This protein binds this small molecule.
Small molecule (SMILES): CC(=O)N[C@@H]1[C@@H](O)[C@H](O)[C@@H](CO)O[C@H]1O

Sequence of chain 1.B:
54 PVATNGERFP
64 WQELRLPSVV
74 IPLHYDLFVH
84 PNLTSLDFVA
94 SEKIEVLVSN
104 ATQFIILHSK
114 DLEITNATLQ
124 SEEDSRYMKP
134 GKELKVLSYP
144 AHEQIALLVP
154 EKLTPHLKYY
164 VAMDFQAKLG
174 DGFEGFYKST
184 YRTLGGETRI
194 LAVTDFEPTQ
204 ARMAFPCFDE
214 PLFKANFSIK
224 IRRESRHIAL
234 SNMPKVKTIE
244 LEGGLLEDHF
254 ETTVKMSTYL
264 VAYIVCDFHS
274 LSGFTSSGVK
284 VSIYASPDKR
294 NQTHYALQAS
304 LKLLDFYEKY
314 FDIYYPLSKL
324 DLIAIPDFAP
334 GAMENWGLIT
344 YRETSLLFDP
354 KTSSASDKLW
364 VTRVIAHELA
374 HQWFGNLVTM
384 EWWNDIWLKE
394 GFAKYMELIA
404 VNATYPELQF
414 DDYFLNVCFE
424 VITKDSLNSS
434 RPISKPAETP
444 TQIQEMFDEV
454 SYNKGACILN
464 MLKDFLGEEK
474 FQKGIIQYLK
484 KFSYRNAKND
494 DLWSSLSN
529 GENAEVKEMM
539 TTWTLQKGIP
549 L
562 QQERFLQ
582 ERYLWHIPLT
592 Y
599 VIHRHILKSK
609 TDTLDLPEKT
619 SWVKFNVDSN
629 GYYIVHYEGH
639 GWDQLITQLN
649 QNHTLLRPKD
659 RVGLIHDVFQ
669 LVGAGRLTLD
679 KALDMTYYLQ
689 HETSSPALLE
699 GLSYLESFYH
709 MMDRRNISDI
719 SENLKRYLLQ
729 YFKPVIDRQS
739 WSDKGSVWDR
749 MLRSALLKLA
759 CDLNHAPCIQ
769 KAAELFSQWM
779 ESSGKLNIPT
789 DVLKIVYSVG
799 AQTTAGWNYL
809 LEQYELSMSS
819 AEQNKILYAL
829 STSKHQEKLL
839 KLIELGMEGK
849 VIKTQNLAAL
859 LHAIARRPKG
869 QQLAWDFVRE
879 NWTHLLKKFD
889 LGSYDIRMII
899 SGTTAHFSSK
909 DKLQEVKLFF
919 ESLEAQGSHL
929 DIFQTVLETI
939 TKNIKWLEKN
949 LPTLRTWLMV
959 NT

Binding-site contacts:
Ligand atom O7 contacts residue VAL257 of chain 1.B at 4.4 Å.
Ligand atom C6 contacts residue LYS258 of chain 1.B at 3.5 Å.
Ligand atom C2 contacts residue ASN219 of chain 1.B at 2.5 Å.
Ligand atom C8 contacts residue THR255 of chain 1.B at 4.0 Å.
Ligand atom C7 contacts residue THR256 of chain 1.B at 4.0 Å.
Ligand atom C5 contacts residue ASN219 of chain 1.B at 3.7 Å.
Ligand atom C5 contacts residue LYS258 of chain 1.B at 4.3 Å.
Ligand atom O6 contacts residue LYS258 of chain 1.B at 4.3 Å.
Ligand atom C8 contacts residue ASN219 of chain 1.B at 4.3 Å.
Ligand atom N2 contacts residue ASN219 of chain 1.B at 2.9 Å (h-bond).
Ligand atom O7 contacts residue THR255 of chain 1.B at 3.8 Å.
Ligand atom O5 contacts residue LYS258 of chain 1.B at 3.8 Å.
Ligand atom O7 contacts residue ASN219 of chain 1.B at 2.9 Å (h-bond).
Ligand atom O5 contacts residue ASN219 of chain 1.B at 2.4 Å (h-bond).
Ligand atom C6 contacts residue ASN219 of chain 1.B at 4.4 Å.
Ligand atom C7 contacts residue ASN219 of chain 1.B at 3.1 Å.
Ligand atom C1 contacts residue ASN219 of chain 1.B at 1.5 Å.
Ligand atom C4 contacts residue ASN219 of chain 1.B at 4.3 Å.
Ligand atom O6 contacts residue LEU76 of chain 1.B at 3.5 Å.
Ligand atom C3 contacts residue ASN219 of chain 1.B at 3.9 Å.
Ligand atom C7 contacts residue THR255 of chain 1.B at 4.3 Å.
Ligand atom O7 contacts residue THR256 of chain 1.B at 2.8 Å (h-bond).